The protein below binds the small molecule below.
Small molecule (SMILES): OC[C@H]1O[C@H](O[C@H]2[C@H](O)[C@@H](O)[C@@H](O)O[C@@H]2CO)[C@H](O)[C@@H](O)[C@@H]1O

Binding-site contacts:
Ligand atom O5 contacts residue ASP17 of chain 1.D at 3.7 Å.
Ligand atom C6 contacts residue GLU156 of chain 1.D at 3.3 Å.
Ligand atom C3 contacts residue ASP68 of chain 1.D at 3.5 Å.
Ligand atom O4 contacts residue ARG69 of chain 1.D at 3.0 Å (salt-bridge).
Ligand atom C6 contacts residue TYR158 of chain 1.D at 3.7 Å (hydrophobic).
Ligand atom O6 contacts residue PRO157 of chain 1.D at 3.2 Å.
Ligand atom O3 contacts residue ASP68 of chain 1.D at 2.6 Å (salt-bridge).
Ligand atom O3 contacts residue ALA66 of chain 1.D at 3.4 Å.
Ligand atom O3 contacts residue TRP65 of chain 1.D at 3.5 Å (h-bond).
Ligand atom O3 contacts residue TRP343 of chain 1.D at 3.8 Å.
Ligand atom O3 contacts residue GLU114 of chain 1.D at 3.9 Å.
Ligand atom C2 contacts residue ASP68 of chain 1.D at 3.2 Å.
Ligand atom C6 contacts residue TRP343 of chain 1.D at 3.6 Å (hydrophobic).
Ligand atom O2 contacts residue ALA66 of chain 1.D at 3.5 Å.
Ligand atom C1 contacts residue TRP233 of chain 1.D at 3.9 Å (hydrophobic).
Ligand atom O6 contacts residue TYR158 of chain 1.D at 3.2 Å (h-bond).
Ligand atom O2 contacts residue LYS18 of chain 1.D at 2.8 Å (salt-bridge).
Ligand atom C1 contacts residue ASP17 of chain 1.D at 3.2 Å.
Ligand atom O1 contacts residue LYS18 of chain 1.D at 4.0 Å.
Ligand atom C2 contacts residue LYS18 of chain 1.D at 3.9 Å.
Ligand atom C4 contacts residue TRP343 of chain 1.D at 3.8 Å (hydrophobic).
Ligand atom O5 contacts residue TRP233 of chain 1.D at 4.0 Å.
Ligand atom C6 contacts residue PHE159 of chain 1.D at 3.8 Å (hydrophobic).
Ligand atom C6 contacts residue PRO157 of chain 1.D at 3.8 Å (hydrophobic).
Ligand atom O1 contacts residue ASP17 of chain 1.D at 2.9 Å (salt-bridge).
Ligand atom C3 contacts residue TRP65 of chain 1.D at 3.6 Å (hydrophobic).
Ligand atom O1 contacts residue ASN15 of chain 1.D at 3.4 Å (h-bond).
Ligand atom O2 contacts residue GLU114 of chain 1.D at 2.7 Å (salt-bridge).
Ligand atom O5 contacts residue TYR158 of chain 1.D at 3.3 Å.
Ligand atom O3 contacts residue ARG69 of chain 1.D at 2.8 Å (salt-bridge).
Ligand atom O2 contacts residue ASP68 of chain 1.D at 2.5 Å (salt-bridge).
Ligand atom C2 contacts residue GLU114 of chain 1.D at 3.4 Å.
Ligand atom O6 contacts residue GLU156 of chain 1.D at 2.3 Å (salt-bridge).
Ligand atom C1 contacts residue TYR158 of chain 1.D at 3.7 Å (hydrophobic).
Ligand atom C4 contacts residue ARG69 of chain 1.D at 3.8 Å.
Ligand atom C5 contacts residue GLU156 of chain 1.D at 3.8 Å.
Ligand atom C2 contacts residue TRP65 of chain 1.D at 4.0 Å (hydrophobic).
Ligand atom C2 contacts residue TRP233 of chain 1.D at 4.0 Å (hydrophobic).
Ligand atom O4 contacts residue ARG347 of chain 1.D at 3.6 Å.
Ligand atom O2 contacts residue TRP65 of chain 1.D at 3.2 Å (h-bond).

Sequence of chain 1.D:
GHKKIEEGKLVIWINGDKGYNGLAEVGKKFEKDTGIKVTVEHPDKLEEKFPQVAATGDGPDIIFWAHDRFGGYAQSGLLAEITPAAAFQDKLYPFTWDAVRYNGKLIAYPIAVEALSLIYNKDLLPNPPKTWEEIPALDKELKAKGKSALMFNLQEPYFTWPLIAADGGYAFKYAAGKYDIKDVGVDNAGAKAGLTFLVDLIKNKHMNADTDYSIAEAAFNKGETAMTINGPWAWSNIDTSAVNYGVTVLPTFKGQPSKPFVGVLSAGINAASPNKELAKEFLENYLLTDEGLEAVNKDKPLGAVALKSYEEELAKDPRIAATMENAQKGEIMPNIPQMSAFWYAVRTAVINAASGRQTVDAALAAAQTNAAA